A small-molecule ligand and the protein it binds are described below.
Small molecule (SMILES): Nc1ccn([C@H]2C[C@H](O)[C@@H](COP(=O)(O)O)O2)c(=O)n1

Sequence of chain 19.A:
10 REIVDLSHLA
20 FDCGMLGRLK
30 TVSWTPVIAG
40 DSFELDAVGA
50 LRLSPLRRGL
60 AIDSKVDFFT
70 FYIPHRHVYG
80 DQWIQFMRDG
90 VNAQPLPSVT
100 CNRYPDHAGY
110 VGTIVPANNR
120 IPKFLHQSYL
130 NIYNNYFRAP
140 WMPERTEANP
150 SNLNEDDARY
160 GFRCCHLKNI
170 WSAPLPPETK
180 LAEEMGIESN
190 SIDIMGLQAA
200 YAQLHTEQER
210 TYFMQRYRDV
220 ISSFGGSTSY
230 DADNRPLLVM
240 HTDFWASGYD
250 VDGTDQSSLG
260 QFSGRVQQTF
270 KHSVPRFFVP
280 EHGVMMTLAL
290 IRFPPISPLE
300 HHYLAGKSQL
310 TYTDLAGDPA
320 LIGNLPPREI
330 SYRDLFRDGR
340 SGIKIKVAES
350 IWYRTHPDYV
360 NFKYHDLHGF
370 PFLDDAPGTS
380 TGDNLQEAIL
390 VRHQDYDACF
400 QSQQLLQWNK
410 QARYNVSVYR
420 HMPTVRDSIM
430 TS

Binding-site contacts:
Ligand atom C3' contacts residue PHE277 of chain 19.A at 3.6 Å (hydrophobic).
Ligand atom O3' contacts residue PHE277 of chain 19.A at 4.1 Å.
Ligand atom C1' contacts residue PHE277 of chain 19.A at 3.9 Å (hydrophobic).
Ligand atom C2' contacts residue PHE277 of chain 19.A at 2.8 Å (hydrophobic).
Ligand atom OP1 contacts residue PHE277 of chain 19.A at 4.1 Å.
Ligand atom OP1 contacts residue ARG10 of chain 19.A at 3.8 Å.